The small molecule below binds the protein below.
Small molecule (SMILES): Cc1ccc(S(=O)(=O)N(C)CC(=O)N2CCN(c3ccccn3)CC2)cc1

Sequence of chain 1.B:
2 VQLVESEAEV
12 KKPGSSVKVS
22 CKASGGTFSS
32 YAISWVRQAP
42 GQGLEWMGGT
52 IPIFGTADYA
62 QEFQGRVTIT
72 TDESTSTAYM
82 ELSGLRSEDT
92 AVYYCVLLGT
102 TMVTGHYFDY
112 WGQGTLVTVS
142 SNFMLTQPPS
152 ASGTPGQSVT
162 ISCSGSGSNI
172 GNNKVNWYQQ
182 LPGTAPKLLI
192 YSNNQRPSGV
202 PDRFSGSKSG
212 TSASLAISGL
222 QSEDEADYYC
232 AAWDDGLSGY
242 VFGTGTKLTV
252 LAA

Binding-site contacts:
Ligand atom N1 contacts residue TRP234 of chain 1.B at 3.9 Å.
Ligand atom C5 contacts residue ILE52 of chain 1.B at 3.8 Å (hydrophobic).
Ligand atom O1 contacts residue GLY50 of chain 1.B at 4.0 Å.
Ligand atom N3 contacts residue TYR108 of chain 1.B at 3.8 Å.
Ligand atom C6 contacts residue ALA58 of chain 1.B at 3.7 Å (hydrophobic).
Ligand atom C15 contacts residue TYR241 of chain 1.B at 3.7 Å (hydrophobic).
Ligand atom C17 contacts residue TYR179 of chain 1.B at 3.5 Å (hydrophobic).
Ligand atom N2 contacts residue TYR241 of chain 1.B at 3.8 Å.
Ligand atom C18 contacts residue TYR179 of chain 1.B at 3.0 Å (hydrophobic).
Ligand atom C1 contacts residue ALA58 of chain 1.B at 4.0 Å (hydrophobic).
Ligand atom C12 contacts residue TYR241 of chain 1.B at 3.8 Å (hydrophobic).
Ligand atom C contacts residue THR57 of chain 1.B at 3.6 Å.
Ligand atom C5 contacts residue GLY50 of chain 1.B at 3.8 Å.
Ligand atom O1 contacts residue ASP59 of chain 1.B at 3.9 Å.
Ligand atom C14 contacts residue TYR241 of chain 1.B at 3.6 Å (hydrophobic).
Ligand atom O1 contacts residue TRP47 of chain 1.B at 3.3 Å.
Ligand atom N2 contacts residue LEU99 of chain 1.B at 3.5 Å.
Ligand atom C1 contacts residue THR57 of chain 1.B at 4.0 Å.
Ligand atom C18 contacts residue TYR241 of chain 1.B at 3.6 Å (hydrophobic).
Ligand atom C16 contacts residue TYR241 of chain 1.B at 3.9 Å (hydrophobic).
Ligand atom C18 contacts residue ASP110 of chain 1.B at 3.9 Å.
Ligand atom C16 contacts residue SER35 of chain 1.B at 3.8 Å.
Ligand atom C3 contacts residue ASP59 of chain 1.B at 3.3 Å.
Ligand atom C2 contacts residue ASP59 of chain 1.B at 3.5 Å.
Ligand atom C8 contacts residue TRP234 of chain 1.B at 3.7 Å (hydrophobic).
Ligand atom C4 contacts residue ASP59 of chain 1.B at 3.9 Å.
Ligand atom C12 contacts residue SER35 of chain 1.B at 3.7 Å.
Ligand atom C15 contacts residue SER35 of chain 1.B at 3.1 Å.
Ligand atom C18 contacts residue TYR108 of chain 1.B at 3.6 Å (hydrophobic).
Ligand atom C14 contacts residue LEU99 of chain 1.B at 3.4 Å (hydrophobic).
Ligand atom O contacts residue THR51 of chain 1.B at 3.3 Å (h-bond).
Ligand atom C17 contacts residue TYR241 of chain 1.B at 3.8 Å (hydrophobic).
Ligand atom C12 contacts residue TRP47 of chain 1.B at 4.0 Å (hydrophobic).
Ligand atom O contacts residue GLY50 of chain 1.B at 3.2 Å.
Ligand atom C6 contacts residue THR57 of chain 1.B at 3.5 Å.
Ligand atom C11 contacts residue LEU99 of chain 1.B at 3.4 Å (hydrophobic).
Ligand atom C5 contacts residue THR57 of chain 1.B at 3.9 Å.
Ligand atom C9 contacts residue TRP234 of chain 1.B at 3.9 Å (hydrophobic).
Ligand atom N3 contacts residue LEU99 of chain 1.B at 3.5 Å.
Ligand atom N3 contacts residue TYR241 of chain 1.B at 3.3 Å.